Sequence of chain 1.A:
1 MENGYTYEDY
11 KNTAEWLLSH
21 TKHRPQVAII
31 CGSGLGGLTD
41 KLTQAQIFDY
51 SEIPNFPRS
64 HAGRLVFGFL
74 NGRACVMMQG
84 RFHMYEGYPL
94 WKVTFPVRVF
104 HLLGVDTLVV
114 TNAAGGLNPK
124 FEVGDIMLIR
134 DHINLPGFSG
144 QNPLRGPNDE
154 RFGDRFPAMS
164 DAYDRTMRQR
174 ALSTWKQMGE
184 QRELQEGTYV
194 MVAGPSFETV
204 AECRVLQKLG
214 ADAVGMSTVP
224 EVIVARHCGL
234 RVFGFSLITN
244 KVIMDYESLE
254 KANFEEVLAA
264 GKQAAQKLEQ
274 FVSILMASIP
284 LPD

Binding-site contacts:
Ligand atom C5 contacts residue VAL217 of chain 1.A at 3.7 Å (hydrophobic).
Ligand atom O5' contacts residue SER220 of chain 1.A at 3.1 Å (h-bond).
Ligand atom C1' contacts residue MET219 of chain 1.A at 3.5 Å (hydrophobic).
Ligand atom N3 contacts residue MET219 of chain 1.A at 3.4 Å.
Ligand atom O2' contacts residue MET219 of chain 1.A at 3.2 Å.
Ligand atom C9 contacts residue ALA116 of chain 1.A at 3.8 Å (hydrophobic).
Ligand atom C6 contacts residue VAL217 of chain 1.A at 3.8 Å (hydrophobic).
Ligand atom N1 contacts residue VAL217 of chain 1.A at 3.8 Å.
Ligand atom O3' contacts residue HIS86 of chain 1.A at 3.5 Å (h-bond).
Ligand atom N3 contacts residue GLY218 of chain 1.A at 3.7 Å.
Ligand atom N4' contacts residue MET219 of chain 1.A at 2.9 Å (h-bond).
Ligand atom N1 contacts residue PHE200 of chain 1.A at 3.6 Å.
Ligand atom N7 contacts residue GLY118 of chain 1.A at 3.5 Å (h-bond).
Ligand atom N7 contacts residue ALA117 of chain 1.A at 3.6 Å.
Ligand atom C6 contacts residue GLY118 of chain 1.A at 3.7 Å.
Ligand atom C4' contacts residue MET219 of chain 1.A at 3.4 Å (hydrophobic).
Ligand atom N4' contacts residue ALA116 of chain 1.A at 3.4 Å (h-bond).
Ligand atom C4' contacts residue SER220 of chain 1.A at 3.2 Å.
Ligand atom N4' contacts residue GLY218 of chain 1.A at 3.4 Å.
Ligand atom C6 contacts residue GLU201 of chain 1.A at 3.8 Å.
Ligand atom N1 contacts residue GLU201 of chain 1.A at 2.8 Å (salt-bridge).
Ligand atom N3 contacts residue VAL217 of chain 1.A at 3.6 Å.
Ligand atom O5' contacts residue ARG84 of chain 1.A at 3.7 Å.
Ligand atom C5 contacts residue GLY118 of chain 1.A at 3.6 Å.
Ligand atom O3' contacts residue MET219 of chain 1.A at 3.8 Å.
Ligand atom C8 contacts residue ALA116 of chain 1.A at 3.5 Å (hydrophobic).
Ligand atom O3' contacts residue TYR88 of chain 1.A at 3.4 Å (h-bond).
Ligand atom C8 contacts residue ALA117 of chain 1.A at 3.7 Å (hydrophobic).
Ligand atom C2 contacts residue GLU201 of chain 1.A at 3.1 Å.
Ligand atom O5' contacts residue HIS86 of chain 1.A at 3.9 Å.
Ligand atom C5' contacts residue ASN115 of chain 1.A at 3.8 Å.
Ligand atom C5' contacts residue SER220 of chain 1.A at 2.2 Å.
Ligand atom O6 contacts residue GLY118 of chain 1.A at 3.4 Å.
Ligand atom C2 contacts residue VAL217 of chain 1.A at 3.8 Å (hydrophobic).
Ligand atom O2' contacts residue PHE159 of chain 3.A at 3.7 Å.
Ligand atom C4 contacts residue VAL217 of chain 1.A at 3.6 Å (hydrophobic).
Ligand atom O6 contacts residue ASN243 of chain 1.A at 2.8 Å (h-bond).
Ligand atom C5 contacts residue PHE200 of chain 1.A at 3.7 Å (hydrophobic).
Ligand atom C6 contacts residue PHE200 of chain 1.A at 3.6 Å (hydrophobic).
Ligand atom N7 contacts residue ASN243 of chain 1.A at 3.6 Å (h-bond).

Sequence of chain 3.A:
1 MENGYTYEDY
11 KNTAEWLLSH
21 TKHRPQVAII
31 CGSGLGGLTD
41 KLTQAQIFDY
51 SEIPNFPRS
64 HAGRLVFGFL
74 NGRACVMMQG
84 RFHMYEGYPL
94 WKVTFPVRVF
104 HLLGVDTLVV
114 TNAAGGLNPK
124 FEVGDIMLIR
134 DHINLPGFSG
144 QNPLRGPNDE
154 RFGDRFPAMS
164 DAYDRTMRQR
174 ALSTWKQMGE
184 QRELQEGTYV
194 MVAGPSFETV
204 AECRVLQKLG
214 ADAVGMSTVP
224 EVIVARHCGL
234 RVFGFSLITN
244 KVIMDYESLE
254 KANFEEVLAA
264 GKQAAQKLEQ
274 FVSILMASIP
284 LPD

A protein and the small-molecule ligand that binds it are described below.
Small molecule (SMILES): O=c1[nH]cnc2c([C@@H]3N[C@H](CO)[C@@H](O)[C@H]3O)c[nH]c12